This protein binds this small molecule.
Small molecule (SMILES): CC(=O)N[C@H]1[C@H](OC[C@H]2O[C@@H](O[C@H]3[C@H](O)[C@@H](O)[C@H](O)O[C@@H]3CO)[C@H](O)[C@@H](O[C@@H]3O[C@H](CO)[C@@H](O)[C@H](O)[C@H]3NC(C)=O)[C@H]2O)O[C@H](CO)[C@@H](O)[C@@H]1O

Binding-site contacts:
Ligand atom O4 contacts residue ARG244 of chain 1.C at 3.1 Å (salt-bridge).
Ligand atom O2 contacts residue PHE165 of chain 1.C at 3.7 Å.
Ligand atom O3 contacts residue TRP199 of chain 1.C at 3.9 Å.
Ligand atom C8 contacts residue ASP204 of chain 1.C at 3.1 Å.
Ligand atom O5 contacts residue TRP199 of chain 1.C at 3.7 Å.
Ligand atom O4 contacts residue TRP199 of chain 1.C at 3.9 Å.
Ligand atom O7 contacts residue TRP199 of chain 1.C at 3.8 Å.
Ligand atom N2 contacts residue ASP204 of chain 1.C at 2.6 Å (salt-bridge).
Ligand atom C3 contacts residue TYR171 of chain 1.C at 3.8 Å (hydrophobic).
Ligand atom O7 contacts residue GLY201 of chain 1.C at 3.9 Å.
Ligand atom N2 contacts residue TYR171 of chain 1.C at 3.9 Å.
Ligand atom C3 contacts residue ASP203 of chain 1.C at 3.4 Å.
Ligand atom O3 contacts residue ARG244 of chain 1.C at 3.1 Å (salt-bridge).
Ligand atom O1 contacts residue LYS164 of chain 1.C at 3.4 Å (salt-bridge).
Ligand atom C1 contacts residue TYR171 of chain 1.C at 3.5 Å (hydrophobic).
Ligand atom O3 contacts residue ASP203 of chain 1.C at 2.5 Å (salt-bridge).
Ligand atom O4 contacts residue GOL1 of chain 1.LA at 3.0 Å.
Ligand atom C3 contacts residue ASP204 of chain 1.C at 3.9 Å.
Ligand atom O4 contacts residue ASP203 of chain 1.C at 2.6 Å (salt-bridge).
Ligand atom O6 contacts residue TRP199 of chain 1.C at 3.8 Å.
Ligand atom C2 contacts residue TYR171 of chain 1.C at 3.9 Å (hydrophobic).
Ligand atom C7 contacts residue GLY201 of chain 1.C at 3.6 Å.
Ligand atom O3 contacts residue GOL1 of chain 1.LA at 3.2 Å.
Ligand atom C7 contacts residue ARG244 of chain 1.C at 3.9 Å.
Ligand atom C8 contacts residue GLY201 of chain 1.C at 3.6 Å.
Ligand atom C2 contacts residue ASP204 of chain 1.C at 3.8 Å.
Ligand atom O3 contacts residue GLY200 of chain 1.C at 3.7 Å.
Ligand atom C4 contacts residue ASP203 of chain 1.C at 3.6 Å.
Ligand atom O3 contacts residue GLY201 of chain 1.C at 3.0 Å (h-bond).
Ligand atom O6 contacts residue PHE165 of chain 1.C at 3.5 Å.
Ligand atom O7 contacts residue ARG244 of chain 1.C at 2.9 Å (salt-bridge).
Ligand atom O5 contacts residue PHE245 of chain 1.C at 3.5 Å.
Ligand atom O4 contacts residue TYR174 of chain 1.C at 3.4 Å.
Ligand atom C4 contacts residue GOL1 of chain 1.LA at 3.6 Å.
Ligand atom C2 contacts residue ARG244 of chain 1.C at 3.8 Å.
Ligand atom C7 contacts residue ASP204 of chain 1.C at 3.3 Å.
Ligand atom O2 contacts residue LYS164 of chain 1.C at 3.0 Å (salt-bridge).
Ligand atom C6 contacts residue PHE165 of chain 1.C at 3.5 Å (hydrophobic).
Ligand atom O4 contacts residue TRP199 of chain 1.C at 3.9 Å.
Ligand atom N2 contacts residue GLY201 of chain 1.C at 3.7 Å.

Sequence of chain 1.C:
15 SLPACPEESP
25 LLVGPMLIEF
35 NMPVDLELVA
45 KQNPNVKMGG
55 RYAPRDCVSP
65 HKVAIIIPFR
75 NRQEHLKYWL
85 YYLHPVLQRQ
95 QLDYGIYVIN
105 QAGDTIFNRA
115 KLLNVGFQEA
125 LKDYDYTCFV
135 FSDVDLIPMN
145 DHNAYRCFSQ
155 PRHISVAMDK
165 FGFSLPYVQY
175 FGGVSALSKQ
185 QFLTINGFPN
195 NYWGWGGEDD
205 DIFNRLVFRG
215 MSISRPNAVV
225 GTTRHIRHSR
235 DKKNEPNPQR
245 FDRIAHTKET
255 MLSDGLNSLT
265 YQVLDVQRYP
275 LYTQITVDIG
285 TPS